Sequence of chain 1.C:
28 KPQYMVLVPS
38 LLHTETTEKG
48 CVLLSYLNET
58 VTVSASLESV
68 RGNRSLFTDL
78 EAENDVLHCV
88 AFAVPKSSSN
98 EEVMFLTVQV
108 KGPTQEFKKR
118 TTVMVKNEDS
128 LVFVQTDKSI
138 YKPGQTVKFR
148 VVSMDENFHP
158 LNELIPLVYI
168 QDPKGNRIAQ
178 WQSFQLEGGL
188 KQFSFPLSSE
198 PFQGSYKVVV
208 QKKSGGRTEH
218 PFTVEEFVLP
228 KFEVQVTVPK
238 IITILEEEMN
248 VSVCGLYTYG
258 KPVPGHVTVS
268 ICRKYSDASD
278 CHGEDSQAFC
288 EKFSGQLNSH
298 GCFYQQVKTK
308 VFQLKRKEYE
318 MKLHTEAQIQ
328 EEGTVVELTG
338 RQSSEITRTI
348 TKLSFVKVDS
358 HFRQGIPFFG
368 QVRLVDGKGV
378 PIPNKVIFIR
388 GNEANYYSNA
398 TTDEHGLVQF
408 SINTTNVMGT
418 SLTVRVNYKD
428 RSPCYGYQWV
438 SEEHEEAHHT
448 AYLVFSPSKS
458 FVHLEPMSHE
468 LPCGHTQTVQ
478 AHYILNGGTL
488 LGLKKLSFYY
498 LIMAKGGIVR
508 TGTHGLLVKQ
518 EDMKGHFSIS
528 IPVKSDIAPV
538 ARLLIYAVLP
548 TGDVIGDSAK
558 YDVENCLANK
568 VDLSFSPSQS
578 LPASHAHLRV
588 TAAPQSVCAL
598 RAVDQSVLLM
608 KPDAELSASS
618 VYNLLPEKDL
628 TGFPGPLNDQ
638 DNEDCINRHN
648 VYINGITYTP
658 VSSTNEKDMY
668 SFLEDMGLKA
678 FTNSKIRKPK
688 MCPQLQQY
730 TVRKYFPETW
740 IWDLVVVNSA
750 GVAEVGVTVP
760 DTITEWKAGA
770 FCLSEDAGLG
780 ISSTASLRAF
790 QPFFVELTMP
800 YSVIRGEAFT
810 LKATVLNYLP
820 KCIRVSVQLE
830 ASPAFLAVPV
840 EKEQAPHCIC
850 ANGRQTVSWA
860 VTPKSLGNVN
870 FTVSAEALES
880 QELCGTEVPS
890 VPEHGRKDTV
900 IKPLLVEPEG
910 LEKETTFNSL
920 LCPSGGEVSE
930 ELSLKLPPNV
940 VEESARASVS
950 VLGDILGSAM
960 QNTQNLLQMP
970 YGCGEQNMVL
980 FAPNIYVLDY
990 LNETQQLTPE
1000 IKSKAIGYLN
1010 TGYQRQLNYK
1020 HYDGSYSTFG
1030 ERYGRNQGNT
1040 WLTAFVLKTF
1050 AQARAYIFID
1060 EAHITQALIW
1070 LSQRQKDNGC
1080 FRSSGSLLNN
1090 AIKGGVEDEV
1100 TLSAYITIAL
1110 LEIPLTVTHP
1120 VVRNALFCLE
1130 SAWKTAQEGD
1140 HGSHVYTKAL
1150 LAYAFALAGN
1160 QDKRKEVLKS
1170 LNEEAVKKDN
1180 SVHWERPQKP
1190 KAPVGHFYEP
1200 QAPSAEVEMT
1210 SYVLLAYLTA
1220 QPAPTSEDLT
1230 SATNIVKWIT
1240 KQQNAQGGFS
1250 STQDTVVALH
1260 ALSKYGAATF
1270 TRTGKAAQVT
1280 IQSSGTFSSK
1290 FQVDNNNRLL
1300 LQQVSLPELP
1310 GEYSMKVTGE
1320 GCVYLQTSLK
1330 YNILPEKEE

This protein binds this small molecule.
Small molecule (SMILES): CC(=O)N[C@@H]1[C@@H](O)[C@H](O)[C@@H](CO)O[C@H]1O

Binding-site contacts:
Ligand atom C1 contacts residue ASN396 of chain 1.C at 1.4 Å.
Ligand atom O6 contacts residue SER395 of chain 1.C at 3.4 Å (h-bond).
Ligand atom O5 contacts residue ASN396 of chain 1.C at 2.4 Å (h-bond).
Ligand atom C3 contacts residue ASN396 of chain 1.C at 3.8 Å.
Ligand atom O6 contacts residue TYR394 of chain 1.C at 2.0 Å (h-bond).
Ligand atom C7 contacts residue ASN396 of chain 1.C at 4.1 Å.
Ligand atom C5 contacts residue TYR394 of chain 1.C at 4.3 Å (hydrophobic).
Ligand atom C6 contacts residue TYR394 of chain 1.C at 2.8 Å (hydrophobic).
Ligand atom N2 contacts residue ASN396 of chain 1.C at 2.9 Å (h-bond).
Ligand atom C5 contacts residue ASN396 of chain 1.C at 3.7 Å.
Ligand atom C4 contacts residue ASN396 of chain 1.C at 4.2 Å.
Ligand atom O5 contacts residue SER395 of chain 1.C at 4.0 Å.
Ligand atom C2 contacts residue ASN396 of chain 1.C at 2.5 Å.
Ligand atom C1 contacts residue SER395 of chain 1.C at 4.2 Å.